Sequence of chain 1.E:
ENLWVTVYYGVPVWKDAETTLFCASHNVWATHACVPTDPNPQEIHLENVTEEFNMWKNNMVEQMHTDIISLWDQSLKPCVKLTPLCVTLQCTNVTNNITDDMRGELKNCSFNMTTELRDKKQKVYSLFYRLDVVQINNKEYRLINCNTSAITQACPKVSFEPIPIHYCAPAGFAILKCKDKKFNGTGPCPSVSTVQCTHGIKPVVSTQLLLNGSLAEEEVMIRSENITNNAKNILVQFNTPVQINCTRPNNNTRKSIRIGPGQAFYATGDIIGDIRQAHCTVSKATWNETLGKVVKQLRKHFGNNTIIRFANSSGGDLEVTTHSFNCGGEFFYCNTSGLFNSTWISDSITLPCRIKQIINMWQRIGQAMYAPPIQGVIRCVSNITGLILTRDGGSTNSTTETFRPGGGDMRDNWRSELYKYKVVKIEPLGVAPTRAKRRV

This protein binds this small molecule.
Small molecule (SMILES): CC(=O)N[C@H]1[C@H](O[C@H]2[C@H](O)[C@@H](NC(C)=O)CO[C@@H]2CO)O[C@H](CO)[C@@H](O)[C@@H]1O

Binding-site contacts:
Ligand atom O7 contacts residue ASN188 of chain 1.I at 4.2 Å.
Ligand atom C1 contacts residue ASN188 of chain 1.I at 1.4 Å.
Ligand atom C5 contacts residue ASN188 of chain 1.I at 3.4 Å.
Ligand atom O6 contacts residue ASN188 of chain 1.I at 4.2 Å.
Ligand atom O7 contacts residue ARG299 of chain 1.E at 3.8 Å.
Ligand atom N2 contacts residue ASN188 of chain 1.I at 3.1 Å (h-bond).
Ligand atom C2 contacts residue ASN188 of chain 1.I at 2.5 Å.
Ligand atom C4 contacts residue ASN188 of chain 1.I at 4.1 Å.
Ligand atom O5 contacts residue ARG183 of chain 1.I at 2.8 Å (salt-bridge).
Ligand atom C7 contacts residue ARG299 of chain 1.E at 4.3 Å.
Ligand atom C6 contacts residue ASN188 of chain 1.I at 3.5 Å.
Ligand atom O5 contacts residue ASN188 of chain 1.I at 2.4 Å (h-bond).
Ligand atom C5 contacts residue ARG183 of chain 1.I at 3.8 Å.
Ligand atom C3 contacts residue ASN188 of chain 1.I at 3.8 Å.
Ligand atom C7 contacts residue ASN188 of chain 1.I at 3.9 Å.
Ligand atom C1 contacts residue ARG183 of chain 1.I at 3.4 Å.
Ligand atom C6 contacts residue ARG183 of chain 1.I at 3.9 Å.
Ligand atom O6 contacts residue ARG183 of chain 1.I at 3.5 Å (salt-bridge).

Sequence of chain 1.I:
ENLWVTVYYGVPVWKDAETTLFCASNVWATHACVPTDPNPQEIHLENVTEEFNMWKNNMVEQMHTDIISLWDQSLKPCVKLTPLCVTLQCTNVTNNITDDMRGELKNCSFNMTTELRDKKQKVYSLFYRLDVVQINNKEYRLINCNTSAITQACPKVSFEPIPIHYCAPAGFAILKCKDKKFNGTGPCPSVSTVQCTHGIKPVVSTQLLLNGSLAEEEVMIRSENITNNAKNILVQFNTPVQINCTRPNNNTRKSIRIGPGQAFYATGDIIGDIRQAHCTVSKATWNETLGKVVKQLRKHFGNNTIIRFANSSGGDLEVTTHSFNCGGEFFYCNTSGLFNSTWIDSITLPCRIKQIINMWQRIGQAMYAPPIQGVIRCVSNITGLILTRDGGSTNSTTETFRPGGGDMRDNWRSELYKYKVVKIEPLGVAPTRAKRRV